Binding-site contacts:
Ligand atom O2 contacts residue TYR324 of chain 1.B at 2.9 Å (h-bond).
Ligand atom CL contacts residue TRP356 of chain 1.B at 3.8 Å.
Ligand atom C18 contacts residue TYR324 of chain 1.B at 3.4 Å (hydrophobic).
Ligand atom C2 contacts residue TYR324 of chain 1.B at 3.3 Å (hydrophobic).
Ligand atom C14 contacts residue MET491 of chain 1.B at 3.3 Å (hydrophobic).
Ligand atom C16 contacts residue ALA496 of chain 1.B at 3.5 Å (hydrophobic).
Ligand atom C6 contacts residue LEU321 of chain 1.B at 2.9 Å (hydrophobic).
Ligand atom O3 contacts residue TYR324 of chain 1.B at 3.4 Å.
Ligand atom C3 contacts residue VAL492 of chain 1.B at 3.6 Å (hydrophobic).
Ligand atom C14 contacts residue GLY495 of chain 1.B at 3.4 Å.
Ligand atom C15 contacts residue ALA496 of chain 1.B at 3.3 Å (hydrophobic).
Ligand atom C6 contacts residue SER322 of chain 1.B at 3.2 Å.
Ligand atom C8 contacts residue ALA496 of chain 1.B at 3.5 Å (hydrophobic).
Ligand atom C8 contacts residue VAL318 of chain 1.B at 3.7 Å (hydrophobic).
Ligand atom C11 contacts residue SER499 of chain 1.B at 3.7 Å.
Ligand atom O2 contacts residue VAL492 of chain 1.B at 3.7 Å.
Ligand atom C4 contacts residue LEU321 of chain 1.B at 3.4 Å (hydrophobic).
Ligand atom O contacts residue LEU321 of chain 1.B at 3.6 Å.
Ligand atom C3 contacts residue LEU321 of chain 1.B at 3.8 Å (hydrophobic).
Ligand atom C14 contacts residue ALA496 of chain 1.B at 3.6 Å (hydrophobic).
Ligand atom O3 contacts residue ARG89 of chain 1.B at 2.8 Å (salt-bridge).
Ligand atom CL contacts residue LEU353 of chain 1.B at 3.8 Å.
Ligand atom C12 contacts residue TRP356 of chain 1.B at 3.8 Å (hydrophobic).
Ligand atom C4 contacts residue SER322 of chain 1.B at 3.9 Å.
Ligand atom C16 contacts residue LEU500 of chain 1.B at 3.5 Å (hydrophobic).
Ligand atom C7 contacts residue ALA496 of chain 1.B at 3.7 Å (hydrophobic).
Ligand atom C11 contacts residue TYR354 of chain 1.B at 3.5 Å (hydrophobic).
Ligand atom O2 contacts residue ARG89 of chain 1.B at 2.5 Å (salt-bridge).
Ligand atom C3 contacts residue SER322 of chain 1.B at 3.3 Å.
Ligand atom C18 contacts residue ARG89 of chain 1.B at 2.5 Å.
Ligand atom C15 contacts residue GLY495 of chain 1.B at 3.6 Å.
Ligand atom C4 contacts residue VAL492 of chain 1.B at 3.5 Å (hydrophobic).
Ligand atom O1 contacts residue VAL318 of chain 1.B at 2.8 Å.
Ligand atom C17 contacts residue ARG89 of chain 1.B at 3.2 Å.
Ligand atom C12 contacts residue TYR354 of chain 1.B at 3.4 Å (hydrophobic).
Ligand atom O contacts residue TYR324 of chain 1.B at 3.6 Å (h-bond).
Ligand atom O contacts residue VAL492 of chain 1.B at 3.8 Å.
Ligand atom C2 contacts residue SER322 of chain 1.B at 3.4 Å.
Ligand atom O contacts residue SER322 of chain 1.B at 3.0 Å.
Ligand atom O1 contacts residue SER499 of chain 1.B at 3.4 Å (h-bond).

A small-molecule ligand and the protein it binds are described below.
Small molecule (SMILES): COc1ccc2c(c1)c(CC(=O)O)c(C)n2C(=O)c1ccc(Cl)cc1

Sequence of chain 1.B:
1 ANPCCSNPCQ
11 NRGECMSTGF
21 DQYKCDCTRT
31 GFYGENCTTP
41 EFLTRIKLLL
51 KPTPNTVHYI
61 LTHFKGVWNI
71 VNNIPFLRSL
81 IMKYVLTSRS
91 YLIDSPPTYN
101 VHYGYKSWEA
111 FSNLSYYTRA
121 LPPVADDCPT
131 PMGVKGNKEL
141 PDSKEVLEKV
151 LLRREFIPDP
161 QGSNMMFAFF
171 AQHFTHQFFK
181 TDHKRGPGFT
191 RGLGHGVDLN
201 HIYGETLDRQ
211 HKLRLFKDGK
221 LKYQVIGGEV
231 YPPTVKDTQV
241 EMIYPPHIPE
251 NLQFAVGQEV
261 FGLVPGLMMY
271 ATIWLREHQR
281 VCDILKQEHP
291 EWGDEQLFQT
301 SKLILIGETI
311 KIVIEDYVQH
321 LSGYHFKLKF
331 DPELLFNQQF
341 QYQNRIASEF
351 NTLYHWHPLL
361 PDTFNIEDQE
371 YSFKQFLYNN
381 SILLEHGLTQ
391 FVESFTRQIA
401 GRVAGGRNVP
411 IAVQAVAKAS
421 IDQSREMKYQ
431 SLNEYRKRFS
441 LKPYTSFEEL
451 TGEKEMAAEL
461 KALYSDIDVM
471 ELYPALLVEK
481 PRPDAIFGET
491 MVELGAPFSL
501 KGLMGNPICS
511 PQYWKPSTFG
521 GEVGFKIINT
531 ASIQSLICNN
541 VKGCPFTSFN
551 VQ